The small molecule below binds the protein below.
Small molecule (SMILES): Nc1ccn([C@@H]2O[C@H](CO[P](=O)(O)O[C@H]3[C@@H](O)[C@H](n4cnc5c(N)ncnc54)O[C@@H]3CO[P](=O)(O)O[C@H]3[C@@H](O)[C@H](n4cnc5c(=O)nc(N)[nH]c54)O[C@@H]3CO[P](=O)(O)O[C@H]3[C@@H](O)[C@H](n4cnc5c(N)ncnc54)O[C@@H]3CO[P](=O)(O)O[C@H]3[C@@H](O)[C@H](n4cnc5c(N)ncnc54)O[C@@H]3CO[P](=O)(O)O[C@H]3[C@@H](O)[C@H](n4ccc(=O)[nH]c4=O)O[C@@H]3CO[P](=O)(O)O[C@H]3[C@@H](O)[C@H](n4ccc(N)nc4=O)O[C@@H]3CO[P](=O)(O)O[C@H]3[C@@H](O)[C@H](n4ccc(=O)[nH]c4=O)O[C@@H]3CO[P](=O)(O)O[C@H]3[C@@H](O)[C@H](n4cnc5c(=O)nc(N)[nH]c54)O[C@@H]3CO)[C@@H](O)[C@H]2O)c(=O)n1

Binding-site contacts:
Ligand atom N1 contacts residue SER47 of chain 60.C at 2.7 Å (h-bond).
Ligand atom OP1 contacts residue SER52 of chain 19.C at 3.1 Å.
Ligand atom OP2 contacts residue THR91 of chain 19.C at 3.7 Å.
Ligand atom N7 contacts residue TYR85 of chain 60.C at 3.8 Å.
Ligand atom OP2 contacts residue LYS43 of chain 60.C at 2.7 Å (salt-bridge).
Ligand atom OP1 contacts residue LYS89 of chain 19.C at 3.5 Å (salt-bridge).
Ligand atom OP2 contacts residue LYS57 of chain 19.C at 3.0 Å (salt-bridge).
Ligand atom P contacts residue SER51 of chain 19.C at 3.2 Å.
Ligand atom N6 contacts residue THR59 of chain 60.C at 2.7 Å (h-bond).
Ligand atom C5 contacts residue THR45 of chain 60.C at 3.4 Å.
Ligand atom OP2 contacts residue TYR85 of chain 60.C at 2.6 Å (h-bond).
Ligand atom C8 contacts residue LYS61 of chain 60.C at 3.6 Å.
Ligand atom OP1 contacts residue SER51 of chain 19.C at 2.7 Å (h-bond).
Ligand atom C6 contacts residue THR59 of chain 60.C at 3.5 Å.
Ligand atom O5' contacts residue ARG49 of chain 19.C at 3.6 Å (salt-bridge).
Ligand atom N6 contacts residue CYS46 of chain 60.C at 3.6 Å (h-bond).
Ligand atom C5' contacts residue ARG49 of chain 19.C at 2.6 Å.
Ligand atom OP1 contacts residue ASN55 of chain 19.C at 3.0 Å (h-bond).
Ligand atom N9 contacts residue LYS61 of chain 60.C at 3.8 Å.
Ligand atom C4' contacts residue ARG49 of chain 19.C at 3.6 Å.
Ligand atom C5' contacts residue LYS57 of chain 19.C at 3.8 Å.
Ligand atom OP1 contacts residue LYS57 of chain 19.C at 2.9 Å.
Ligand atom N6 contacts residue THR45 of chain 60.C at 2.8 Å (h-bond).
Ligand atom C2 contacts residue SER47 of chain 60.C at 3.2 Å.
Ligand atom P contacts residue LYS57 of chain 19.C at 3.1 Å.
Ligand atom OP1 contacts residue ARG49 of chain 19.C at 2.6 Å (salt-bridge).
Ligand atom OP2 contacts residue LYS57 of chain 19.C at 3.5 Å (salt-bridge).
Ligand atom N7 contacts residue THR45 of chain 60.C at 2.7 Å (h-bond).
Ligand atom C6 contacts residue THR45 of chain 60.C at 3.4 Å.
Ligand atom O3' contacts residue SER51 of chain 19.C at 3.3 Å (h-bond).
Ligand atom OP2 contacts residue LYS89 of chain 19.C at 3.5 Å (salt-bridge).
Ligand atom O5' contacts residue LYS89 of chain 19.C at 3.2 Å (salt-bridge).
Ligand atom O5' contacts residue LYS57 of chain 19.C at 2.8 Å (salt-bridge).
Ligand atom OP2 contacts residue SER51 of chain 19.C at 3.3 Å (h-bond).
Ligand atom N7 contacts residue LYS61 of chain 60.C at 3.4 Å.
Ligand atom P contacts residue ARG49 of chain 19.C at 3.7 Å.
Ligand atom O4' contacts residue LYS61 of chain 60.C at 3.7 Å.
Ligand atom OP1 contacts residue ASN55 of chain 19.C at 3.2 Å.
Ligand atom O3' contacts residue ARG49 of chain 19.C at 3.6 Å (salt-bridge).
Ligand atom N1 contacts residue THR59 of chain 60.C at 3.4 Å.

Sequence of chain 19.C:
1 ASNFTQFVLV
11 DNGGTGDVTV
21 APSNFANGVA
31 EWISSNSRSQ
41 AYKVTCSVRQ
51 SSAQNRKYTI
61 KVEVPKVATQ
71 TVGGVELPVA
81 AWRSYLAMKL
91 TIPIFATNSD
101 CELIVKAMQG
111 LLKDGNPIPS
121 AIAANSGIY

Sequence of chain 60.C:
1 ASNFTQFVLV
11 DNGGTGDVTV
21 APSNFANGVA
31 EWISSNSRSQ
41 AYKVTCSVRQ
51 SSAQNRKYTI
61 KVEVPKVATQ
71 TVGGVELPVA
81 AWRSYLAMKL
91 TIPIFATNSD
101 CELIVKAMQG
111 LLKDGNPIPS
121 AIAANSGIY